Sequence of chain 3.B:
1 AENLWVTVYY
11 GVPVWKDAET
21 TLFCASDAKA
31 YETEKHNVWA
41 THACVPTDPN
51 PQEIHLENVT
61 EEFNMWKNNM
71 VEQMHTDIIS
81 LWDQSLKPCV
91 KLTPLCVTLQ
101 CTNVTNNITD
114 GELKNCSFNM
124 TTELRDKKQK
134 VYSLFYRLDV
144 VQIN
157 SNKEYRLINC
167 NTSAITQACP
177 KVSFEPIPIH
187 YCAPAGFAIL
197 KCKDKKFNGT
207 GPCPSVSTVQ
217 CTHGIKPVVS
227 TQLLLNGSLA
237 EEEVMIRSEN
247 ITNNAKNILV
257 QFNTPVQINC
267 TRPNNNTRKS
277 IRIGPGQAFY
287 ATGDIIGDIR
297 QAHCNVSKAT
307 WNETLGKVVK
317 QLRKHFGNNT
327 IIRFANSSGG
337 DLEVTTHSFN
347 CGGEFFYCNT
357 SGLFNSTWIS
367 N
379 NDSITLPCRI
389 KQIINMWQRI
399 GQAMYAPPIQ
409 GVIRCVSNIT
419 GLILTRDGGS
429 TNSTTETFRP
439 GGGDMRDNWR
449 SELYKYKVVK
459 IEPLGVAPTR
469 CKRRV

Binding-site contacts:
Ligand atom C2 contacts residue ASN265 of chain 3.B at 2.5 Å.
Ligand atom C8 contacts residue SER381 of chain 3.B at 3.9 Å.
Ligand atom C3 contacts residue ASN265 of chain 3.B at 3.8 Å.
Ligand atom C1 contacts residue ASN265 of chain 3.B at 1.4 Å.
Ligand atom N2 contacts residue ASN265 of chain 3.B at 2.9 Å (h-bond).
Ligand atom C3 contacts residue GLN263 of chain 3.B at 4.2 Å.
Ligand atom C8 contacts residue ASN265 of chain 3.B at 4.4 Å.
Ligand atom C5 contacts residue GLN263 of chain 3.B at 3.8 Å.
Ligand atom C8 contacts residue SER303 of chain 3.B at 3.6 Å.
Ligand atom C4 contacts residue ASN265 of chain 3.B at 4.2 Å.
Ligand atom O5 contacts residue ASN265 of chain 3.B at 2.3 Å (h-bond).
Ligand atom C8 contacts residue VAL302 of chain 3.B at 4.1 Å (hydrophobic).
Ligand atom O6 contacts residue ASN265 of chain 3.B at 4.5 Å.
Ligand atom C1 contacts residue GLN263 of chain 3.B at 4.1 Å.
Ligand atom N2 contacts residue GLN263 of chain 3.B at 4.3 Å.
Ligand atom O7 contacts residue ASN265 of chain 3.B at 3.1 Å (h-bond).
Ligand atom C4 contacts residue GLN263 of chain 3.B at 4.4 Å.
Ligand atom C8 contacts residue ASN301 of chain 3.B at 4.1 Å.
Ligand atom C7 contacts residue ASN265 of chain 3.B at 3.2 Å.
Ligand atom O6 contacts residue ARG412 of chain 3.B at 3.7 Å.
Ligand atom O5 contacts residue GLN263 of chain 3.B at 4.3 Å.
Ligand atom C5 contacts residue ASN265 of chain 3.B at 3.6 Å.
Ligand atom O7 contacts residue ASN301 of chain 3.B at 4.3 Å.

A small-molecule ligand and the protein it binds are described below.
Small molecule (SMILES): CC(=O)N[C@H]1[C@H](O[C@H]2[C@H](O)[C@@H](NC(C)=O)CO[C@@H]2CO)O[C@H](CO)[C@@H](O)[C@@H]1O